Sequence of chain 1.B:
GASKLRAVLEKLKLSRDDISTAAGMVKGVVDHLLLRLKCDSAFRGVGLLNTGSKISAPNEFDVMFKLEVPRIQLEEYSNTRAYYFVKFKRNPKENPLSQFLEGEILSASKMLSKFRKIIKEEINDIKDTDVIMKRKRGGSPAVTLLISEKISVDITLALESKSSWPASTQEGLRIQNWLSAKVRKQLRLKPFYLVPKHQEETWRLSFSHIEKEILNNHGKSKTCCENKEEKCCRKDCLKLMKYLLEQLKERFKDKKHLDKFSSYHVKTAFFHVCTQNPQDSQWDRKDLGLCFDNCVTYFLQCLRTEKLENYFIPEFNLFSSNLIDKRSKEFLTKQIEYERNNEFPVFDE

This protein binds this small molecule.
Small molecule (SMILES): Oc1cc(-c2ccccc2)nc2nnnn12

Binding-site contacts:
Ligand atom C5 contacts residue LYS346 of chain 1.B at 4.5 Å.
Ligand atom N15 contacts residue TYR350 of chain 1.B at 3.3 Å (h-bond).
Ligand atom C9 contacts residue TYR350 of chain 1.B at 3.4 Å (hydrophobic).
Ligand atom C11 contacts residue TYR350 of chain 1.B at 3.2 Å (hydrophobic).
Ligand atom N12 contacts residue TYR350 of chain 1.B at 3.5 Å.
Ligand atom C8 contacts residue GLN347 of chain 1.B at 4.4 Å.
Ligand atom C6 contacts residue GLN347 of chain 1.B at 3.3 Å.
Ligand atom C8 contacts residue TYR350 of chain 1.B at 3.7 Å (hydrophobic).
Ligand atom C6 contacts residue LYS346 of chain 1.B at 3.5 Å.
Ligand atom O16 contacts residue ARG263 of chain 1.B at 3.3 Å (salt-bridge).
Ligand atom N13 contacts residue TYR350 of chain 1.B at 3.7 Å.
Ligand atom C7 contacts residue TYR350 of chain 1.B at 3.4 Å (hydrophobic).
Ligand atom N14 contacts residue TYR350 of chain 1.B at 3.8 Å.
Ligand atom C4 contacts residue TYR350 of chain 1.B at 4.1 Å (hydrophobic).
Ligand atom N10 contacts residue TYR350 of chain 1.B at 3.3 Å.
Ligand atom O16 contacts residue TYR350 of chain 1.B at 3.7 Å.
Ligand atom C1 contacts residue LYS346 of chain 1.B at 3.6 Å.
Ligand atom C5 contacts residue GLN347 of chain 1.B at 3.5 Å.
Ligand atom C9 contacts residue ARG263 of chain 1.B at 4.3 Å.
Ligand atom C5 contacts residue TYR350 of chain 1.B at 4.4 Å (hydrophobic).